Sequence of chain 3.A:
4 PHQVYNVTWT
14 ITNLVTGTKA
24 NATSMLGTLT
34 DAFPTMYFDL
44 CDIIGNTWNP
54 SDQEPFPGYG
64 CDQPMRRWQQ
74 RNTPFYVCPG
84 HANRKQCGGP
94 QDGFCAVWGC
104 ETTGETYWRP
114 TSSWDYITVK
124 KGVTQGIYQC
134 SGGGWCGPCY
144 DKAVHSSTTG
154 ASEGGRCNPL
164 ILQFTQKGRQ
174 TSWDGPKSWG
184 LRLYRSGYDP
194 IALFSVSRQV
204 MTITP

This protein binds this small molecule.
Small molecule (SMILES): CC(=O)N[C@H]1[C@H](O[C@H]2[C@H](O)[C@@H](NC(C)=O)CO[C@@H]2CO)O[C@H](CO)[C@@H](O)[C@@H]1O

Binding-site contacts:
Ligand atom O6 contacts residue ASN9 of chain 3.A at 4.2 Å.
Ligand atom N2 contacts residue ASN9 of chain 3.A at 2.8 Å (h-bond).
Ligand atom N2 contacts residue MET204 of chain 3.A at 4.3 Å.
Ligand atom O5 contacts residue SER27 of chain 3.A at 4.3 Å.
Ligand atom O6 contacts residue LEU29 of chain 3.A at 4.0 Å.
Ligand atom C3 contacts residue ASN9 of chain 3.A at 3.8 Å.
Ligand atom C7 contacts residue MET204 of chain 3.A at 4.0 Å (hydrophobic).
Ligand atom C2 contacts residue ASN9 of chain 3.A at 2.4 Å.
Ligand atom O7 contacts residue THR11 of chain 3.A at 3.6 Å (h-bond).
Ligand atom C7 contacts residue ASN9 of chain 3.A at 4.1 Å.
Ligand atom C2 contacts residue SER27 of chain 3.A at 4.0 Å.
Ligand atom C5 contacts residue ASN9 of chain 3.A at 3.7 Å.
Ligand atom O5 contacts residue ASN9 of chain 3.A at 2.4 Å (h-bond).
Ligand atom N2 contacts residue THR11 of chain 3.A at 4.0 Å.
Ligand atom C7 contacts residue THR11 of chain 3.A at 4.2 Å.
Ligand atom O7 contacts residue MET204 of chain 3.A at 3.8 Å.
Ligand atom C4 contacts residue ASN9 of chain 3.A at 4.3 Å.
Ligand atom C1 contacts residue ASN9 of chain 3.A at 1.4 Å.
Ligand atom C2 contacts residue THR11 of chain 3.A at 4.0 Å.
Ligand atom O7 contacts residue THR207 of chain 3.A at 4.1 Å.